A protein and the small-molecule ligand that binds it are described below.
Small molecule (SMILES): CC(=O)N[C@@H]1[C@@H](O)[C@H](O)[C@@H](CO)O[C@H]1O

Binding-site contacts:
Ligand atom C6 contacts residue SER646 of chain 1.A at 3.8 Å.
Ligand atom N2 contacts residue ALA59 of chain 1.A at 2.9 Å (h-bond).
Ligand atom C1 contacts residue ALA59 of chain 1.A at 4.2 Å (hydrophobic).
Ligand atom C3 contacts residue ASN644 of chain 1.A at 3.8 Å.
Ligand atom C1 contacts residue ASN644 of chain 1.A at 1.4 Å.
Ligand atom C8 contacts residue ALA59 of chain 1.A at 3.6 Å (hydrophobic).
Ligand atom C7 contacts residue ASN644 of chain 1.A at 3.2 Å.
Ligand atom C2 contacts residue ALA59 of chain 1.A at 3.8 Å (hydrophobic).
Ligand atom O3 contacts residue THR60 of chain 1.A at 4.4 Å.
Ligand atom C1 contacts residue SER646 of chain 1.A at 4.0 Å.
Ligand atom C5 contacts residue SER646 of chain 1.A at 3.7 Å.
Ligand atom N2 contacts residue THR60 of chain 1.A at 4.3 Å.
Ligand atom C6 contacts residue GLY648 of chain 1.A at 4.0 Å.
Ligand atom C2 contacts residue ASN644 of chain 1.A at 2.5 Å.
Ligand atom C8 contacts residue THR60 of chain 1.A at 3.4 Å.
Ligand atom O5 contacts residue ASN644 of chain 1.A at 2.3 Å (h-bond).
Ligand atom O6 contacts residue SER646 of chain 1.A at 4.3 Å.
Ligand atom C8 contacts residue PHE62 of chain 1.A at 4.4 Å (hydrophobic).
Ligand atom C5 contacts residue ASN644 of chain 1.A at 3.6 Å.
Ligand atom O7 contacts residue ASN644 of chain 1.A at 3.2 Å (h-bond).
Ligand atom C5 contacts residue ALA59 of chain 1.A at 4.5 Å (hydrophobic).
Ligand atom N2 contacts residue ASN644 of chain 1.A at 2.9 Å (h-bond).
Ligand atom O3 contacts residue ASN58 of chain 1.A at 4.1 Å.
Ligand atom C3 contacts residue ASN58 of chain 1.A at 4.0 Å.
Ligand atom C8 contacts residue ASN644 of chain 1.A at 4.4 Å.
Ligand atom O4 contacts residue ASN58 of chain 1.A at 3.9 Å.
Ligand atom C3 contacts residue ALA59 of chain 1.A at 3.8 Å (hydrophobic).
Ligand atom C7 contacts residue ALA59 of chain 1.A at 3.7 Å (hydrophobic).
Ligand atom O3 contacts residue ALA59 of chain 1.A at 4.2 Å.
Ligand atom O5 contacts residue SER646 of chain 1.A at 3.8 Å.
Ligand atom C4 contacts residue ASN644 of chain 1.A at 4.2 Å.

Sequence of chain 1.A:
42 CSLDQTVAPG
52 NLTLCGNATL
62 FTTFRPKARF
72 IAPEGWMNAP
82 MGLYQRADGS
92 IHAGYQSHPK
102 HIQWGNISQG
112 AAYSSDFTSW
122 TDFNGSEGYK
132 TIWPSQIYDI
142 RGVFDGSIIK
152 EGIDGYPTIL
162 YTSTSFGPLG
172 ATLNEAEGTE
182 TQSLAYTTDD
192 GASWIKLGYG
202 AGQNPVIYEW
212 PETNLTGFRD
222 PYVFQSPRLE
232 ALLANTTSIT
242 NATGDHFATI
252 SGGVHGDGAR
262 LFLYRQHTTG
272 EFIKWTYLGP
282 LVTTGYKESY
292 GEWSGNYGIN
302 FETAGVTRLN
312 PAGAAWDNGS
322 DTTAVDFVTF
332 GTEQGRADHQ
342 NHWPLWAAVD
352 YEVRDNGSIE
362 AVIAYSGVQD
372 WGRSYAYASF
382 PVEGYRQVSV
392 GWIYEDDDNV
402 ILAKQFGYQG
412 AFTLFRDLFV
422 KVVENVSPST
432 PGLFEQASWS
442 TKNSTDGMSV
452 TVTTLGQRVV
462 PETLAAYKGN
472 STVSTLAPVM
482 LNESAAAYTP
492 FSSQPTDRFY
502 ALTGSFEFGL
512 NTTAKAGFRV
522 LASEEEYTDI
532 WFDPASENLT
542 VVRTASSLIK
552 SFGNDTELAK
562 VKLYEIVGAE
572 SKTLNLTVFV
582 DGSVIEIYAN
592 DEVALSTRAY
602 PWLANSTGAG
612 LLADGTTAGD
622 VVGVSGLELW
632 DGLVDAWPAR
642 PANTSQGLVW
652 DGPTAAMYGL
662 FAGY